Binding-site contacts:
Ligand atom C6 contacts residue ARG222 of chain 1.A at 3.6 Å.
Ligand atom C2 contacts residue GLN289 of chain 1.A at 3.8 Å.
Ligand atom O2 contacts residue GLY290 of chain 1.A at 3.4 Å (h-bond).
Ligand atom O42 contacts residue SER302 of chain 1.A at 2.7 Å (h-bond).
Ligand atom O43 contacts residue TYR213 of chain 1.A at 2.6 Å (h-bond).
Ligand atom O9 contacts residue LEU298 of chain 1.A at 3.7 Å.
Ligand atom O42 contacts residue LYS249 of chain 1.A at 3.6 Å (salt-bridge).
Ligand atom O2 contacts residue GLN289 of chain 1.A at 3.4 Å.
Ligand atom O2 contacts residue HIS224 of chain 1.A at 3.6 Å.
Ligand atom O42 contacts residue THR300 of chain 1.A at 3.3 Å.
Ligand atom O41 contacts residue LYS249 of chain 1.A at 2.8 Å (salt-bridge).
Ligand atom O3 contacts residue GLN289 of chain 1.A at 2.9 Å (h-bond).
Ligand atom C5 contacts residue SER301 of chain 1.A at 3.4 Å.
Ligand atom O4 contacts residue SER301 of chain 1.A at 3.1 Å (h-bond).
Ligand atom O12 contacts residue THR293 of chain 1.A at 2.7 Å (h-bond).
Ligand atom O42 contacts residue SER301 of chain 1.A at 3.4 Å (h-bond).
Ligand atom O12 contacts residue THR292 of chain 1.A at 3.7 Å.
Ligand atom C2 contacts residue GLY290 of chain 1.A at 3.7 Å.
Ligand atom O12 contacts residue GLY290 of chain 1.A at 3.3 Å.
Ligand atom O41 contacts residue GLN289 of chain 1.A at 2.9 Å (h-bond).
Ligand atom O3 contacts residue THR300 of chain 1.A at 3.6 Å.
Ligand atom O5 contacts residue SER301 of chain 1.A at 2.7 Å (h-bond).
Ligand atom C3 contacts residue THR293 of chain 1.A at 3.8 Å.
Ligand atom C2 contacts residue THR293 of chain 1.A at 3.5 Å.
Ligand atom P1 contacts residue THR293 of chain 1.A at 3.5 Å.
Ligand atom C11 contacts residue THR292 of chain 1.A at 3.5 Å.
Ligand atom O43 contacts residue GLN289 of chain 1.A at 3.8 Å.
Ligand atom O10 contacts residue LEU298 of chain 1.A at 3.7 Å.
Ligand atom O5 contacts residue TYR215 of chain 1.A at 3.3 Å.
Ligand atom C1 contacts residue THR293 of chain 1.A at 3.4 Å.
Ligand atom P4 contacts residue LYS249 of chain 1.A at 3.7 Å.
Ligand atom C9 contacts residue LEU298 of chain 1.A at 3.6 Å (hydrophobic).
Ligand atom P4 contacts residue TYR213 of chain 1.A at 3.7 Å.
Ligand atom O4 contacts residue THR300 of chain 1.A at 3.7 Å.
Ligand atom C5 contacts residue ARG222 of chain 1.A at 3.7 Å.
Ligand atom O7 contacts residue THR292 of chain 1.A at 3.6 Å.
Ligand atom O3 contacts residue GLY288 of chain 1.A at 3.4 Å.
Ligand atom O5 contacts residue ARG222 of chain 1.A at 2.8 Å (salt-bridge).
Ligand atom O13 contacts residue THR293 of chain 1.A at 3.4 Å (h-bond).
Ligand atom O43 contacts residue ARG222 of chain 1.A at 2.7 Å (salt-bridge).

The small molecule below binds the protein below.
Small molecule (SMILES): CCCC(=O)OC[C@H](COP(=O)(O)OC1[C@H](O)[C@H](O)C(OP(=O)(O)O)[C@H](O)[C@H]1O)OC(=O)CCC

Sequence of chain 1.A:
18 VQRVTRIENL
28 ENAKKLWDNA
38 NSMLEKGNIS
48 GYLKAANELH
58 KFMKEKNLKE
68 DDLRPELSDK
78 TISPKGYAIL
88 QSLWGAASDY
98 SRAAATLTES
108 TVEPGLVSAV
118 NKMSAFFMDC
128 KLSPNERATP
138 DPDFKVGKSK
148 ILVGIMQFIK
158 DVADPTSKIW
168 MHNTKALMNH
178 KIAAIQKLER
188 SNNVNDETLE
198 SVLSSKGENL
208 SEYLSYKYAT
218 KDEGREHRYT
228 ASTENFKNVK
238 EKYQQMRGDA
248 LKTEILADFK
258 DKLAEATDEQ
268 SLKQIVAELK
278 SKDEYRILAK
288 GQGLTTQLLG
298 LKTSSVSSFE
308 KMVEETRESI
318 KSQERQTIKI